Binding-site contacts:
Ligand atom C15 contacts residue ASN179 of chain 1.A at 4.1 Å.
Ligand atom S1 contacts residue TRP56 of chain 1.A at 4.0 Å.
Ligand atom C3 contacts residue HIS209 of chain 1.A at 3.5 Å.
Ligand atom O7 contacts residue HIS209 of chain 1.A at 3.1 Å (h-bond).
Ligand atom C5 contacts residue ASP87 of chain 1.A at 3.5 Å.
Ligand atom C2 contacts residue ZN1 of chain 1.C at 4.1 Å.
Ligand atom C2 contacts residue ASN179 of chain 1.A at 4.0 Å.
Ligand atom C6 contacts residue HIS209 of chain 1.A at 3.6 Å.
Ligand atom O12 contacts residue ASN179 of chain 1.A at 3.2 Å (h-bond).
Ligand atom C5 contacts residue HIS209 of chain 1.A at 3.9 Å.
Ligand atom O7 contacts residue HIS148 of chain 1.A at 3.2 Å.
Ligand atom N9 contacts residue ASN179 of chain 1.A at 3.3 Å (h-bond).
Ligand atom N9 contacts residue GLY178 of chain 1.A at 4.1 Å.
Ligand atom O7 contacts residue ARG174 of chain 1.A at 4.0 Å.
Ligand atom C6 contacts residue HIS148 of chain 1.A at 3.6 Å.
Ligand atom S10 contacts residue ASN179 of chain 1.A at 3.7 Å.
Ligand atom N4 contacts residue ZN1 of chain 1.C at 2.2 Å.
Ligand atom C15 contacts residue PHE31 of chain 1.A at 3.4 Å (hydrophobic).
Ligand atom C14 contacts residue PHE31 of chain 1.A at 3.8 Å (hydrophobic).
Ligand atom O8 contacts residue ZN1 of chain 1.C at 4.0 Å.
Ligand atom C6 contacts residue ARG174 of chain 1.A at 3.3 Å.
Ligand atom O8 contacts residue ASN179 of chain 1.A at 3.5 Å (h-bond).
Ligand atom O7 contacts residue ZN1 of chain 1.B at 4.1 Å.
Ligand atom C5 contacts residue TRP56 of chain 1.A at 3.7 Å (hydrophobic).
Ligand atom C14 contacts residue ASN179 of chain 1.A at 3.5 Å.
Ligand atom C16 contacts residue PHE31 of chain 1.A at 3.9 Å (hydrophobic).
Ligand atom O7 contacts residue CYS167 of chain 1.A at 3.2 Å (h-bond).
Ligand atom C2 contacts residue TYR36 of chain 1.A at 4.0 Å (hydrophobic).
Ligand atom C6 contacts residue ZN1 of chain 1.C at 2.8 Å.
Ligand atom N9 contacts residue ARG174 of chain 1.A at 3.7 Å.
Ligand atom C3 contacts residue ZN1 of chain 1.C at 2.8 Å.
Ligand atom C5 contacts residue ZN1 of chain 1.C at 3.2 Å.
Ligand atom O8 contacts residue ARG174 of chain 1.A at 2.3 Å (salt-bridge).
Ligand atom N4 contacts residue HIS209 of chain 1.A at 3.1 Å (h-bond).
Ligand atom O8 contacts residue HIS148 of chain 1.A at 3.7 Å.
Ligand atom O11 contacts residue TYR36 of chain 1.A at 3.9 Å.
Ligand atom O12 contacts residue GLY178 of chain 1.A at 3.2 Å.
Ligand atom O7 contacts residue ZN1 of chain 1.C at 2.1 Å.
Ligand atom C13 contacts residue ASN179 of chain 1.A at 3.7 Å.
Ligand atom N4 contacts residue ASP87 of chain 1.A at 3.2 Å (salt-bridge).

This small molecule binds to this protein.
Small molecule (SMILES): O=C(O)c1ncsc1NS(=O)(=O)c1ccccc1

Sequence of chain 1.A:
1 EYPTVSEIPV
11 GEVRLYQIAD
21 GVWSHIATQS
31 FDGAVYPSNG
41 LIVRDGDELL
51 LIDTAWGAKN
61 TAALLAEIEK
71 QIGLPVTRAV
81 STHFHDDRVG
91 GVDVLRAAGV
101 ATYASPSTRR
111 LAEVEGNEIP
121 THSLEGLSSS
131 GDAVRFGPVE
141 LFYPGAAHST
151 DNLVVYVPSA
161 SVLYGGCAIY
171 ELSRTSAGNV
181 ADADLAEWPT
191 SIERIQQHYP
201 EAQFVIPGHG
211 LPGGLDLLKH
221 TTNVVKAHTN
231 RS